Sequence of chain 1.H:
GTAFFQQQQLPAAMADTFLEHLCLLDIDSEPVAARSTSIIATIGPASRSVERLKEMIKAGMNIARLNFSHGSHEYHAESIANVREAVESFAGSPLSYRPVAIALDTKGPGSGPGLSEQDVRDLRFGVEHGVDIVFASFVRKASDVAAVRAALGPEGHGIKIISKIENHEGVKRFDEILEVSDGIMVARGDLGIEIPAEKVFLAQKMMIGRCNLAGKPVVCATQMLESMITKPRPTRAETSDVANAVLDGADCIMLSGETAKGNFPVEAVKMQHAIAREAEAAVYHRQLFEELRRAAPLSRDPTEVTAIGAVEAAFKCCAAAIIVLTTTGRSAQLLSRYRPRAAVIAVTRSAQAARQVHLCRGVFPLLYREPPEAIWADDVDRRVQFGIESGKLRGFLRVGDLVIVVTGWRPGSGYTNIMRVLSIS

Binding-site contacts:
Ligand atom O6 contacts residue THR349 of chain 1.H at 3.2 Å (h-bond).
Ligand atom O5P contacts residue SER435 of chain 1.H at 3.3 Å (h-bond).
Ligand atom O3 contacts residue TRP398 of chain 1.H at 3.6 Å.
Ligand atom O6P contacts residue THR348 of chain 1.H at 3.7 Å.
Ligand atom C5 contacts residue GLY434 of chain 1.H at 3.5 Å.
Ligand atom P2 contacts residue SER353 of chain 1.H at 3.7 Å.
Ligand atom P1 contacts residue ARG405 of chain 1.H at 3.7 Å.
Ligand atom C4 contacts residue GLY434 of chain 1.H at 3.3 Å.
Ligand atom C3 contacts residue ARG432 of chain 1.H at 3.2 Å.
Ligand atom O5P contacts residue SER353 of chain 1.H at 3.6 Å.
Ligand atom O3 contacts residue GLY430 of chain 1.H at 3.3 Å.
Ligand atom O6P contacts residue SER435 of chain 1.H at 2.8 Å (h-bond).
Ligand atom O6P contacts residue THR349 of chain 1.H at 3.3 Å (h-bond).
Ligand atom C6 contacts residue SER353 of chain 1.H at 3.7 Å.
Ligand atom O4 contacts residue GLY434 of chain 1.H at 2.5 Å (h-bond).
Ligand atom O4P contacts residue ARG352 of chain 1.H at 3.8 Å.
Ligand atom O2P contacts residue ARG405 of chain 1.H at 2.8 Å (salt-bridge).
Ligand atom P2 contacts residue THR349 of chain 1.H at 3.8 Å.
Ligand atom O1 contacts residue GLY434 of chain 1.H at 3.7 Å.
Ligand atom C6 contacts residue THR438 of chain 1.H at 3.4 Å.
Ligand atom O5P contacts residue GLY436 of chain 1.H at 2.9 Å (h-bond).
Ligand atom O4 contacts residue GLY436 of chain 1.H at 3.7 Å.
Ligand atom P2 contacts residue THR348 of chain 1.H at 3.6 Å.
Ligand atom P2 contacts residue SER435 of chain 1.H at 3.5 Å.
Ligand atom O2 contacts residue GLY430 of chain 1.H at 3.6 Å (h-bond).
Ligand atom O6 contacts residue THR348 of chain 1.H at 3.6 Å.
Ligand atom O6P contacts residue THR350 of chain 1.H at 2.7 Å (h-bond).
Ligand atom O1P contacts residue TRP398 of chain 1.H at 2.7 Å (h-bond).
Ligand atom O3P contacts residue PRO433 of chain 1.H at 3.6 Å.
Ligand atom O4P contacts residue SER353 of chain 1.H at 2.8 Å (h-bond).
Ligand atom C6 contacts residue LEU347 of chain 1.H at 3.7 Å (hydrophobic).
Ligand atom O4P contacts residue THR348 of chain 1.H at 2.5 Å (h-bond).
Ligand atom C3 contacts residue GLY434 of chain 1.H at 3.5 Å.
Ligand atom O4 contacts residue THR438 of chain 1.H at 3.5 Å (h-bond).
Ligand atom O5 contacts residue LEU347 of chain 1.H at 3.8 Å.
Ligand atom O4 contacts residue TYR437 of chain 1.H at 2.9 Å (h-bond).
Ligand atom O1P contacts residue ARG405 of chain 1.H at 2.9 Å (salt-bridge).
Ligand atom O2 contacts residue LEU347 of chain 1.H at 3.5 Å.
Ligand atom O3P contacts residue GLY434 of chain 1.H at 2.8 Å (h-bond).
Ligand atom O3 contacts residue ARG432 of chain 1.H at 2.7 Å (salt-bridge).

The protein below binds the small molecule below.
Small molecule (SMILES): O=P(O)(O)OC[C@H]1O[C@](O)(COP(=O)(O)O)[C@@H](O)[C@@H]1O